Sequence of chain 1.A:
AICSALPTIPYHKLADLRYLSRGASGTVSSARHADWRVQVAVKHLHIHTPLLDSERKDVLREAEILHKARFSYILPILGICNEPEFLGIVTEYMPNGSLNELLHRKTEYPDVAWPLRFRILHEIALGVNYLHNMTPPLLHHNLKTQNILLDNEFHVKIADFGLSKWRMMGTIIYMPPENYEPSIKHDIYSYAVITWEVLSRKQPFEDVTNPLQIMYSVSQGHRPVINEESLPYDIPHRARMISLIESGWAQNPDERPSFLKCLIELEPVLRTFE

The small molecule below binds the protein below.
Small molecule (SMILES): CN[C@@H]1C[C@H]2O[C@@](C)([C@@H]1OC)n1c3ccccc3c3c4c(c5c6ccccc6n2c5c31)C(=O)NC4

Binding-site contacts:
Ligand atom C7 contacts residue LEU157 of chain 1.A at 3.8 Å (hydrophobic).
Ligand atom O5 contacts residue TYR101 of chain 1.A at 3.5 Å.
Ligand atom C28 contacts residue GLN154 of chain 1.A at 3.6 Å.
Ligand atom C26 contacts residue SER29 of chain 1.A at 3.7 Å.
Ligand atom C14 contacts residue LYS51 of chain 1.A at 3.7 Å.
Ligand atom C3 contacts residue MET102 of chain 1.A at 3.5 Å (hydrophobic).
Ligand atom O4 contacts residue SER29 of chain 1.A at 3.2 Å.
Ligand atom N1 contacts residue ALA49 of chain 1.A at 3.3 Å.
Ligand atom C22 contacts residue GLN154 of chain 1.A at 3.7 Å.
Ligand atom C9 contacts residue THR99 of chain 1.A at 3.4 Å.
Ligand atom C9 contacts residue ALA49 of chain 1.A at 3.8 Å (hydrophobic).
Ligand atom O6 contacts residue GLN154 of chain 1.A at 3.3 Å (h-bond).
Ligand atom O5 contacts residue MET102 of chain 1.A at 2.6 Å (h-bond).
Ligand atom N2 contacts residue VAL36 of chain 1.A at 3.7 Å.
Ligand atom C9 contacts residue LEU157 of chain 1.A at 3.6 Å (hydrophobic).
Ligand atom N1 contacts residue THR99 of chain 1.A at 3.6 Å.
Ligand atom C9 contacts residue LEU83 of chain 1.A at 3.8 Å (hydrophobic).
Ligand atom C10 contacts residue LEU157 of chain 1.A at 3.6 Å (hydrophobic).
Ligand atom C8 contacts residue GLU100 of chain 1.A at 3.9 Å.
Ligand atom C6 contacts residue LEU157 of chain 1.A at 3.7 Å (hydrophobic).
Ligand atom C27 contacts residue GLN154 of chain 1.A at 3.1 Å.
Ligand atom O5 contacts residue ALA49 of chain 1.A at 3.9 Å.
Ligand atom C15 contacts residue ASP168 of chain 1.A at 3.8 Å.
Ligand atom C4 contacts residue LEU28 of chain 1.A at 3.9 Å (hydrophobic).
Ligand atom C28 contacts residue SER106 of chain 1.A at 3.4 Å.
Ligand atom C28 contacts residue ASN108 of chain 1.A at 3.8 Å.
Ligand atom C19 contacts residue LEU157 of chain 1.A at 3.9 Å (hydrophobic).
Ligand atom C3 contacts residue GLY105 of chain 1.A at 3.9 Å.
Ligand atom C17 contacts residue VAL36 of chain 1.A at 3.6 Å (hydrophobic).
Ligand atom C12 contacts residue VAL36 of chain 1.A at 3.9 Å (hydrophobic).
Ligand atom C23 contacts residue GLN154 of chain 1.A at 3.7 Å.
Ligand atom C8 contacts residue ALA49 of chain 1.A at 3.6 Å (hydrophobic).
Ligand atom N4 contacts residue SER106 of chain 1.A at 3.4 Å (h-bond).
Ligand atom C4 contacts residue MET102 of chain 1.A at 3.3 Å (hydrophobic).
Ligand atom C27 contacts residue ASN155 of chain 1.A at 3.8 Å.
Ligand atom N4 contacts residue GLN154 of chain 1.A at 2.8 Å (h-bond).
Ligand atom N1 contacts residue GLU100 of chain 1.A at 2.9 Å (salt-bridge).
Ligand atom C15 contacts residue LYS51 of chain 1.A at 3.8 Å.
Ligand atom C8 contacts residue MET102 of chain 1.A at 3.6 Å (hydrophobic).
Ligand atom C25 contacts residue SER29 of chain 1.A at 3.9 Å.